Binding-site contacts:
Ligand atom C7 contacts residue TYR78 of chain 1.G at 3.3 Å (hydrophobic).
Ligand atom C5 contacts residue TYR78 of chain 1.G at 3.9 Å (hydrophobic).
Ligand atom C3 contacts residue GLY1 of chain 1.G at 3.7 Å.
Ligand atom C2 contacts residue GLY121 of chain 1.G at 4.4 Å.
Ligand atom C6 contacts residue ASP125 of chain 1.G at 3.0 Å.
Ligand atom O2 contacts residue PHE47 of chain 1.G at 3.2 Å.
Ligand atom C4 contacts residue GLY1 of chain 1.G at 3.6 Å.
Ligand atom C1 contacts residue TYR122 of chain 1.G at 3.7 Å (hydrophobic).
Ligand atom O6 contacts residue TYR122 of chain 1.G at 2.9 Å (h-bond).
Ligand atom O2 contacts residue GLY1 of chain 1.G at 3.5 Å.
Ligand atom O5 contacts residue GLY121 of chain 1.G at 3.9 Å.
Ligand atom C4 contacts residue TYR78 of chain 1.G at 4.2 Å (hydrophobic).
Ligand atom C2 contacts residue GLY1 of chain 1.G at 4.3 Å.
Ligand atom O6 contacts residue TRP123 of chain 1.G at 2.8 Å (h-bond).
Ligand atom C6 contacts residue TYR78 of chain 1.G at 4.2 Å (hydrophobic).
Ligand atom O4 contacts residue ASP125 of chain 1.G at 2.8 Å (salt-bridge).
Ligand atom O4 contacts residue GLY1 of chain 1.G at 3.8 Å.
Ligand atom O5 contacts residue TYR122 of chain 1.G at 3.0 Å (h-bond).
Ligand atom O2 contacts residue TYR122 of chain 1.G at 4.1 Å.
Ligand atom O2 contacts residue GLY121 of chain 1.G at 3.3 Å.
Ligand atom O4 contacts residue TYR78 of chain 1.G at 3.6 Å.
Ligand atom O6 contacts residue VAL80 of chain 1.G at 4.3 Å.
Ligand atom C5 contacts residue GLY121 of chain 1.G at 4.5 Å.
Ligand atom O1 contacts residue TYR78 of chain 1.G at 3.5 Å (h-bond).
Ligand atom O1 contacts residue TYR122 of chain 1.G at 4.1 Å.
Ligand atom O6 contacts residue GLY121 of chain 1.G at 3.4 Å.
Ligand atom C5 contacts residue TYR122 of chain 1.G at 3.9 Å (hydrophobic).
Ligand atom C6 contacts residue TYR122 of chain 1.G at 3.8 Å (hydrophobic).
Ligand atom C4 contacts residue ASP125 of chain 1.G at 3.3 Å.
Ligand atom O3 contacts residue GLY1 of chain 1.G at 2.8 Å (h-bond).
Ligand atom C4 contacts residue GLY121 of chain 1.G at 4.3 Å.
Ligand atom C5 contacts residue ASP125 of chain 1.G at 3.8 Å.
Ligand atom C3 contacts residue TYR78 of chain 1.G at 4.0 Å (hydrophobic).
Ligand atom O6 contacts residue ASP125 of chain 1.G at 2.9 Å (salt-bridge).
Ligand atom C6 contacts residue VAL80 of chain 1.G at 4.0 Å (hydrophobic).
Ligand atom C7 contacts residue TYR122 of chain 1.G at 3.9 Å (hydrophobic).
Ligand atom C2 contacts residue PHE47 of chain 1.G at 4.5 Å (hydrophobic).
Ligand atom C6 contacts residue TRP123 of chain 1.G at 3.8 Å (hydrophobic).

This protein binds this small molecule.
Small molecule (SMILES): CO[C@H]1O[C@H](CO)[C@@H](O)[C@H](O)[C@@H]1O

Sequence of chain 1.G:
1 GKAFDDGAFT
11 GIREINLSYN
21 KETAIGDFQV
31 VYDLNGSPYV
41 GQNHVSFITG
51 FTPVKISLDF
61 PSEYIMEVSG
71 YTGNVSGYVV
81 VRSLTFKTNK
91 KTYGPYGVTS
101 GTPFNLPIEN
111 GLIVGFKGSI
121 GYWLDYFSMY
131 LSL